Binding-site contacts:
Ligand atom C12 contacts residue GLU59 of chain 3.A at 3.3 Å.
Ligand atom C50 contacts residue LEU228 of chain 3.A at 4.0 Å (hydrophobic).
Ligand atom C26 contacts residue PHE110 of chain 3.A at 3.7 Å (hydrophobic).
Ligand atom C48 contacts residue GLY125 of chain 3.A at 4.0 Å.
Ligand atom C7 contacts residue GLU59 of chain 3.A at 3.1 Å.
Ligand atom C38 contacts residue ALA124 of chain 3.A at 3.8 Å (hydrophobic).
Ligand atom C4 contacts residue LEU52 of chain 3.A at 4.0 Å (hydrophobic).
Ligand atom C43 contacts residue VAL49 of chain 3.A at 3.7 Å (hydrophobic).
Ligand atom C34 contacts residue PHE110 of chain 3.A at 3.6 Å (hydrophobic).
Ligand atom C17 contacts residue GLU59 of chain 3.A at 4.0 Å.
Ligand atom C34 contacts residue LEU126 of chain 3.A at 4.0 Å (hydrophobic).
Ligand atom C36 contacts residue LEU126 of chain 3.A at 3.7 Å (hydrophobic).
Ligand atom C40 contacts residue PHE223 of chain 3.A at 3.7 Å (hydrophobic).
Ligand atom C12 contacts residue PHE223 of chain 3.A at 4.0 Å (hydrophobic).
Ligand atom C5 contacts residue LEU52 of chain 3.A at 3.9 Å (hydrophobic).
Ligand atom C20 contacts residue VAL94 of chain 3.A at 3.9 Å (hydrophobic).
Ligand atom C50 contacts residue VAL49 of chain 3.A at 3.8 Å (hydrophobic).
Ligand atom C50 contacts residue VAL226 of chain 3.A at 4.0 Å (hydrophobic).
Ligand atom C38 contacts residue LEU126 of chain 3.A at 3.8 Å (hydrophobic).
Ligand atom C43 contacts residue LEU228 of chain 3.A at 3.7 Å (hydrophobic).
Ligand atom C7 contacts residue PHE56 of chain 3.A at 3.9 Å (hydrophobic).
Ligand atom C34 contacts residue LEU114 of chain 3.A at 3.7 Å (hydrophobic).
Ligand atom C38 contacts residue LEU52 of chain 3.A at 3.8 Å (hydrophobic).
Ligand atom C32 contacts residue PHE110 of chain 3.A at 3.9 Å (hydrophobic).
Ligand atom C48 contacts residue PHE223 of chain 3.A at 3.8 Å (hydrophobic).
Ligand atom C46 contacts residue ALA124 of chain 3.A at 3.7 Å (hydrophobic).
Ligand atom C12 contacts residue PHE56 of chain 3.A at 3.8 Å (hydrophobic).
Ligand atom C46 contacts residue GLY125 of chain 3.A at 3.5 Å.
Ligand atom C5 contacts residue PHE223 of chain 3.A at 3.5 Å (hydrophobic).
Ligand atom C48 contacts residue LEU126 of chain 3.A at 3.8 Å (hydrophobic).
Ligand atom C29 contacts residue PHE110 of chain 3.A at 4.0 Å (hydrophobic).
Ligand atom N1 contacts residue PHE223 of chain 3.A at 3.8 Å.
Ligand atom C36 contacts residue ALA124 of chain 3.A at 3.8 Å (hydrophobic).
Ligand atom N10 contacts residue GLU59 of chain 3.A at 2.7 Å (salt-bridge).
Ligand atom C41 contacts residue LEU52 of chain 3.A at 3.6 Å (hydrophobic).
Ligand atom C23 contacts residue VAL97 of chain 3.A at 4.0 Å (hydrophobic).
Ligand atom N1 contacts residue LEU52 of chain 3.A at 3.9 Å.
Ligand atom C48 contacts residue ALA124 of chain 3.A at 3.7 Å (hydrophobic).
Ligand atom C26 contacts residue LEU133 of chain 3.A at 4.0 Å (hydrophobic).
Ligand atom C2 contacts residue LEU126 of chain 3.A at 4.0 Å (hydrophobic).

The small molecule below binds the protein below.
Small molecule (SMILES): Cc1ccc(-n2cc(CNCC3CCCCC3)c3ccccc32)cc1

Sequence of chain 1.A:
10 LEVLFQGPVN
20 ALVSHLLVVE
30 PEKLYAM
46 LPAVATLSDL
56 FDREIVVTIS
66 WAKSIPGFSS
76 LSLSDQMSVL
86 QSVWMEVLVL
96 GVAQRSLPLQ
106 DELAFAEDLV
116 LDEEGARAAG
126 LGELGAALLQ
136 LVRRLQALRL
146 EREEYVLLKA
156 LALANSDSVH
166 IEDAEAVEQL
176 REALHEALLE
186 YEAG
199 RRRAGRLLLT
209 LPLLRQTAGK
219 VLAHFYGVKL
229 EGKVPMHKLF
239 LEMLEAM

Sequence of chain 3.A:
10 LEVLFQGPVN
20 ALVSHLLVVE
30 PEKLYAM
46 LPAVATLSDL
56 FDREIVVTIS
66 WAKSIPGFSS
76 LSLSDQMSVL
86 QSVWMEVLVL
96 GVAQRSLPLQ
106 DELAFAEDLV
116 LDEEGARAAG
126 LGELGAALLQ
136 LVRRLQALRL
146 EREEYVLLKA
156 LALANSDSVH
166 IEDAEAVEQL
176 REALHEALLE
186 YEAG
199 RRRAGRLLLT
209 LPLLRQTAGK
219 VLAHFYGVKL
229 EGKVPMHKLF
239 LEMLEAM